Sequence of chain 1.A:
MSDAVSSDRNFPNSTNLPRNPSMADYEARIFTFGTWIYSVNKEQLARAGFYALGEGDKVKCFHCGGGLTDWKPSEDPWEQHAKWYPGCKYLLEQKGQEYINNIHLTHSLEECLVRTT

The small molecule below binds the protein below.
Small molecule (SMILES): CN[C@@H](C)C(=O)N[C@H](C(=O)N1CCC[C@H]1C(=O)N[C@@H]1CCCc2ccccc21)C(C)(C)C

Binding-site contacts:
Ligand atom C4 contacts residue LEU68 of chain 1.A at 3.8 Å (hydrophobic).
Ligand atom C9 contacts residue GLY67 of chain 1.A at 3.5 Å.
Ligand atom C31 contacts residue GLN80 of chain 1.A at 3.6 Å.
Ligand atom N30 contacts residue GLU75 of chain 1.A at 4.0 Å.
Ligand atom C18 contacts residue TRP84 of chain 1.A at 4.0 Å (hydrophobic).
Ligand atom C4 contacts residue THR69 of chain 1.A at 3.5 Å.
Ligand atom C19 contacts residue TRP84 of chain 1.A at 4.0 Å (hydrophobic).
Ligand atom C31 contacts residue TRP71 of chain 1.A at 4.0 Å (hydrophobic).
Ligand atom C31 contacts residue LEU68 of chain 1.A at 3.6 Å (hydrophobic).
Ligand atom C27 contacts residue ASP70 of chain 1.A at 3.7 Å.
Ligand atom C2 contacts residue THR69 of chain 1.A at 3.6 Å.
Ligand atom N5 contacts residue GLY67 of chain 1.A at 3.1 Å (h-bond).
Ligand atom CNM contacts residue LYS72 of chain 1.A at 3.9 Å.
Ligand atom N5 contacts residue THR69 of chain 1.A at 3.6 Å.
Ligand atom C31 contacts residue THR69 of chain 1.A at 4.0 Å.
Ligand atom N30 contacts residue GLN80 of chain 1.A at 3.3 Å (h-bond).
Ligand atom N22 contacts residue ASP70 of chain 1.A at 3.8 Å.
Ligand atom C10 contacts residue THR69 of chain 1.A at 3.7 Å.
Ligand atom C9 contacts residue VAL59 of chain 1.A at 3.9 Å (hydrophobic).
Ligand atom C20 contacts residue THR69 of chain 1.A at 3.9 Å.
Ligand atom C27 contacts residue THR69 of chain 1.A at 3.9 Å.
Ligand atom C12 contacts residue LYS58 of chain 1.A at 3.4 Å.
Ligand atom O29 contacts residue TRP84 of chain 1.A at 3.3 Å (h-bond).
Ligand atom C28 contacts residue ASP70 of chain 1.A at 3.5 Å.
Ligand atom C31 contacts residue ASP70 of chain 1.A at 3.8 Å.
Ligand atom C17 contacts residue THR69 of chain 1.A at 3.6 Å.
Ligand atom C4 contacts residue GLY67 of chain 1.A at 3.4 Å.
Ligand atom C24 contacts residue THR69 of chain 1.A at 4.1 Å.
Ligand atom C12 contacts residue LYS60 of chain 1.A at 3.7 Å.
Ligand atom C1 contacts residue GLY67 of chain 1.A at 4.0 Å.
Ligand atom C12 contacts residue GLY67 of chain 1.A at 4.1 Å.
Ligand atom C1 contacts residue THR69 of chain 1.A at 4.0 Å.
Ligand atom O14 contacts residue THR69 of chain 1.A at 3.8 Å.
Ligand atom C10 contacts residue GLY67 of chain 1.A at 3.8 Å.
Ligand atom C8 contacts residue LYS58 of chain 1.A at 3.5 Å.
Ligand atom N22 contacts residue THR69 of chain 1.A at 3.1 Å (h-bond).
Ligand atom C28 contacts residue GLN80 of chain 1.A at 4.1 Å.
Ligand atom O21 contacts residue THR69 of chain 1.A at 2.7 Å (h-bond).
Ligand atom C9 contacts residue LEU68 of chain 1.A at 3.7 Å (hydrophobic).
Ligand atom C13 contacts residue GLY67 of chain 1.A at 3.5 Å.